Sequence of chain 1.C:
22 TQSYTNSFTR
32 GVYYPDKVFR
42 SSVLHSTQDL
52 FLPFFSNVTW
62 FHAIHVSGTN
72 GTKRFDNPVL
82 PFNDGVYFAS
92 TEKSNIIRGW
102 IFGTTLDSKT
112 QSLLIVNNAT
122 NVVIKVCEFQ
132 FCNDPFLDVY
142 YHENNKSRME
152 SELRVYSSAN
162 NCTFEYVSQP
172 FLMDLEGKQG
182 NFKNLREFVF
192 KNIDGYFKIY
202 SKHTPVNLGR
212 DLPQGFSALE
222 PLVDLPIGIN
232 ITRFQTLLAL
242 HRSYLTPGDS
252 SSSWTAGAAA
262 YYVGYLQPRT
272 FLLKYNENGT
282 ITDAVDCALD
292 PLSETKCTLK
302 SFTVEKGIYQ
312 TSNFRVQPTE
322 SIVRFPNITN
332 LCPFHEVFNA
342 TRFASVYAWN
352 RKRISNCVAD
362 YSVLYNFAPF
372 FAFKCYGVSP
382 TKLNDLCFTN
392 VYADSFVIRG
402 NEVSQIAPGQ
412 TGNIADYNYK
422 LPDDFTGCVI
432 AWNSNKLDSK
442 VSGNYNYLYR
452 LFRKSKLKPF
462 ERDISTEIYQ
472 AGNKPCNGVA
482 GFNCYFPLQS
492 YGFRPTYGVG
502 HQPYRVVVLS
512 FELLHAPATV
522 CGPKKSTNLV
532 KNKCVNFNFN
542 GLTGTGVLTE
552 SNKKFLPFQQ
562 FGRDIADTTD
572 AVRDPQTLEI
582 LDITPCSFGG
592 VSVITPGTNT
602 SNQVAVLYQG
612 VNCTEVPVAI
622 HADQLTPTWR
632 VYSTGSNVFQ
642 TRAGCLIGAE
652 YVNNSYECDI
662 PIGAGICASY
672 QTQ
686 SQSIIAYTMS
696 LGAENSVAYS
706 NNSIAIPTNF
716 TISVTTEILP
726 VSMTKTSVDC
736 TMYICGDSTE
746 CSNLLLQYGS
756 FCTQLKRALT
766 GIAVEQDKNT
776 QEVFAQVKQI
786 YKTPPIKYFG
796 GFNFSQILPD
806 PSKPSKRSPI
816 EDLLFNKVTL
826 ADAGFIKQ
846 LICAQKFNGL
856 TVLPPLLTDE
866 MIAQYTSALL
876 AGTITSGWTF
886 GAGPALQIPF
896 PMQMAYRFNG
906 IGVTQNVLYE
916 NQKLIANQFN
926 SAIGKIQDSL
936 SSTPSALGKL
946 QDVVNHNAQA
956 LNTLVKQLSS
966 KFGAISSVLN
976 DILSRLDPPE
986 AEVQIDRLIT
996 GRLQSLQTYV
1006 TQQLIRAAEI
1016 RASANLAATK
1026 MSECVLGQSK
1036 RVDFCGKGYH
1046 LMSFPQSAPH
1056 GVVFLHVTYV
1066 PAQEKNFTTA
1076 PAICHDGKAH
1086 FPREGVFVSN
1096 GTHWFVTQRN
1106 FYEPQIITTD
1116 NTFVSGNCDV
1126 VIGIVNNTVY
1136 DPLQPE

A small-molecule ligand and the protein it binds are described below.
Small molecule (SMILES): CC(=O)N[C@@H]1[C@@H](O)[C@H](O)[C@@H](CO)O[C@H]1O

Binding-site contacts:
Ligand atom C2 contacts residue ASN146 of chain 1.C at 2.5 Å.
Ligand atom N2 contacts residue ASN146 of chain 1.C at 3.0 Å (h-bond).
Ligand atom O6 contacts residue LYS147 of chain 1.C at 4.4 Å.
Ligand atom C7 contacts residue ASN146 of chain 1.C at 3.6 Å.
Ligand atom O7 contacts residue ASN146 of chain 1.C at 3.9 Å.
Ligand atom O6 contacts residue ARG149 of chain 1.C at 3.7 Å.
Ligand atom C5 contacts residue ASN146 of chain 1.C at 3.6 Å.
Ligand atom O5 contacts residue ASN146 of chain 1.C at 2.3 Å (h-bond).
Ligand atom C6 contacts residue LYS147 of chain 1.C at 4.4 Å.
Ligand atom C4 contacts residue ASN146 of chain 1.C at 4.2 Å.
Ligand atom C1 contacts residue ASN146 of chain 1.C at 1.4 Å.
Ligand atom C3 contacts residue ASN146 of chain 1.C at 3.8 Å.